Sequence of chain 1.A:
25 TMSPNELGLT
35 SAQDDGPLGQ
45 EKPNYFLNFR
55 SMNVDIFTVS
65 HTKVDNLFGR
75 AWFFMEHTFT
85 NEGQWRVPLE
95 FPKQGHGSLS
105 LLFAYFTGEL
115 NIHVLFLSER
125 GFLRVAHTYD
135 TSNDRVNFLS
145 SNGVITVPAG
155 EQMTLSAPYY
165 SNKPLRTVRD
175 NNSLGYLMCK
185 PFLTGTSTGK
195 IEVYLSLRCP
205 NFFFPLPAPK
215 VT

Sequence of chain 1.B:
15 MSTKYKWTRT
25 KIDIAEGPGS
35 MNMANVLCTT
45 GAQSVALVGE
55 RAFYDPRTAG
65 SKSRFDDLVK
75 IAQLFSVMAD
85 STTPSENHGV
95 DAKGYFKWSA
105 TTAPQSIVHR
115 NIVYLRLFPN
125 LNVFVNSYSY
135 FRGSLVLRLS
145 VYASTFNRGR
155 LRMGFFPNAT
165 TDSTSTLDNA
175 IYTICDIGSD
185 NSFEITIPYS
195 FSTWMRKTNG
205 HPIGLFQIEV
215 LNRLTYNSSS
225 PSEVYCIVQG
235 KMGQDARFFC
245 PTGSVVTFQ

The protein below binds the small molecule below.
Small molecule (SMILES): Nc1ncnc2c1ncn2[C@@H]1O[C@H](CO)[C@@H](O[P](=O)(O)OC[C@H]2O[C@@H](n3ccc(=O)[nH]c3=O)[C@H](O)[C@@H]2O[P](=O)(O)OC[C@H]2O[C@@H](n3ccc(=O)[nH]c3=O)[C@H](O)[C@@H]2O[P](=O)(O)OC[C@H]2O[C@@H](n3ccc(=O)[nH]c3=O)[C@H](O)[C@@H]2O[P](=O)(O)OC[C@H]2O[C@@H](n3ccc(=O)[nH]c3=O)[C@H](O)[C@@H]2O[P](=O)(O)OC[C@H]2O[C@@H](n3ccc(=O)[nH]c3=O)[C@H](O)[C@@H]2O)[C@H]1O

Binding-site contacts:
Ligand atom C4 contacts residue ARG55 of chain 1.B at 4.3 Å.
Ligand atom O4' contacts residue ARG202 of chain 1.A at 3.9 Å.
Ligand atom C4' contacts residue ARG68 of chain 1.B at 4.2 Å.
Ligand atom O3' contacts residue ARG55 of chain 1.B at 4.1 Å.
Ligand atom N1 contacts residue TYR58 of chain 1.B at 3.5 Å.
Ligand atom C1' contacts residue ARG68 of chain 1.B at 3.8 Å.
Ligand atom C6 contacts residue TYR58 of chain 1.B at 3.8 Å (hydrophobic).
Ligand atom C6 contacts residue ARG68 of chain 1.B at 4.0 Å.
Ligand atom O3' contacts residue CYS203 of chain 1.A at 4.0 Å.
Ligand atom C2' contacts residue ARG55 of chain 1.B at 3.4 Å.
Ligand atom C2 contacts residue ARG68 of chain 1.B at 4.3 Å.
Ligand atom OP2 contacts residue ARG202 of chain 1.A at 3.6 Å.
Ligand atom C3' contacts residue ARG55 of chain 1.B at 4.2 Å.
Ligand atom O2 contacts residue ASN205 of chain 1.A at 4.0 Å.
Ligand atom OP2 contacts residue ARG55 of chain 1.B at 2.9 Å (salt-bridge).
Ligand atom C2 contacts residue ARG55 of chain 1.B at 3.1 Å.
Ligand atom O4' contacts residue ARG68 of chain 1.B at 3.0 Å (salt-bridge).
Ligand atom C4' contacts residue ARG202 of chain 1.A at 4.1 Å.
Ligand atom N6 contacts residue TYR58 of chain 1.B at 3.5 Å (h-bond).
Ligand atom C2 contacts residue ALA56 of chain 1.B at 3.8 Å (hydrophobic).
Ligand atom N1 contacts residue ALA56 of chain 1.B at 3.2 Å (h-bond).
Ligand atom C5' contacts residue ARG202 of chain 1.A at 3.9 Å.
Ligand atom O2 contacts residue TYR58 of chain 1.B at 3.6 Å.
Ligand atom C2' contacts residue CYS203 of chain 1.A at 4.2 Å (hydrophobic).
Ligand atom N3 contacts residue ARG55 of chain 1.B at 3.2 Å (salt-bridge).
Ligand atom N1 contacts residue ARG68 of chain 1.B at 3.9 Å.
Ligand atom N6 contacts residue PHE57 of chain 1.B at 4.1 Å.
Ligand atom C2 contacts residue TYR58 of chain 1.B at 3.8 Å (hydrophobic).
Ligand atom C1' contacts residue CYS203 of chain 1.A at 4.3 Å (hydrophobic).
Ligand atom O2' contacts residue THR44 of chain 1.B at 3.9 Å.
Ligand atom O2' contacts residue CYS203 of chain 1.A at 3.3 Å (h-bond).
Ligand atom O2 contacts residue ARG202 of chain 1.A at 4.2 Å.
Ligand atom O2' contacts residue LEU41 of chain 1.B at 3.8 Å.
Ligand atom C4' contacts residue CYS203 of chain 1.A at 4.1 Å (hydrophobic).
Ligand atom C6 contacts residue ALA56 of chain 1.B at 4.3 Å (hydrophobic).
Ligand atom O4' contacts residue CYS203 of chain 1.A at 4.2 Å.
Ligand atom O2' contacts residue ARG55 of chain 1.B at 3.1 Å (salt-bridge).
Ligand atom P contacts residue ARG55 of chain 1.B at 4.1 Å.
Ligand atom N1 contacts residue ARG55 of chain 1.B at 4.1 Å.
Ligand atom O2' contacts residue ARG55 of chain 1.B at 3.8 Å.